Sequence of chain 1.C:
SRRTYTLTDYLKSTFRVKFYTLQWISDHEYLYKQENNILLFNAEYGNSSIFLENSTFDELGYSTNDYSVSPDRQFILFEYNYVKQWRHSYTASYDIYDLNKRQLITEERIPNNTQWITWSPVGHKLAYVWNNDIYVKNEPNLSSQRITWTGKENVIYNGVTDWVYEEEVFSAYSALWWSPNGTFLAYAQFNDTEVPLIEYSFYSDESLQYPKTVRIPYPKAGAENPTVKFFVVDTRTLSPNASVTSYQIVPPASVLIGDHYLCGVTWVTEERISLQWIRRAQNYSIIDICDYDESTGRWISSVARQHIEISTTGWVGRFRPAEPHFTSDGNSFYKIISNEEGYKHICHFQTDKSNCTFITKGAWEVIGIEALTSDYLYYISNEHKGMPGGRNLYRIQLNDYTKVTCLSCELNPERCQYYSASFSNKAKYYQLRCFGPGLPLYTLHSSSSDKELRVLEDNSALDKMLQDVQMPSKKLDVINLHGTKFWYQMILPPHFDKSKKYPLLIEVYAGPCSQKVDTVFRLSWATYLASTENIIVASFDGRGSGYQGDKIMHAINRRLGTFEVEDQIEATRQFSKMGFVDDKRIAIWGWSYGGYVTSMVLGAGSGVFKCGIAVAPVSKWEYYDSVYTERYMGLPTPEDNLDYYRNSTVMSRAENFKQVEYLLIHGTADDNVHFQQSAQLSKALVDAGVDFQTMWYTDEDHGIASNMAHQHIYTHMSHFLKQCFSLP

The small molecule below binds the protein below.
Small molecule (SMILES): CC(=O)N[C@@H]1[C@@H](O)[C@H](O)[C@@H](CO)O[C@H]1O

Binding-site contacts:
Ligand atom C5 contacts residue ASN37 of chain 1.C at 4.4 Å.
Ligand atom N2 contacts residue ASN54 of chain 1.C at 2.9 Å (h-bond).
Ligand atom C1 contacts residue ASN36 of chain 1.C at 4.5 Å.
Ligand atom C8 contacts residue ASN36 of chain 1.C at 3.9 Å.
Ligand atom O4 contacts residue GLU35 of chain 1.C at 3.6 Å (salt-bridge).
Ligand atom C2 contacts residue ASN54 of chain 1.C at 2.5 Å.
Ligand atom O5 contacts residue ASN37 of chain 1.C at 3.3 Å (h-bond).
Ligand atom O7 contacts residue ASN54 of chain 1.C at 3.8 Å.
Ligand atom C3 contacts residue ASN54 of chain 1.C at 3.8 Å.
Ligand atom N2 contacts residue ASN36 of chain 1.C at 3.8 Å.
Ligand atom C4 contacts residue ASN54 of chain 1.C at 4.2 Å.
Ligand atom O5 contacts residue ASN54 of chain 1.C at 2.4 Å (h-bond).
Ligand atom C7 contacts residue ASN54 of chain 1.C at 3.8 Å.
Ligand atom C3 contacts residue GLU35 of chain 1.C at 4.1 Å.
Ligand atom C6 contacts residue ASN37 of chain 1.C at 4.2 Å.
Ligand atom O5 contacts residue GLU35 of chain 1.C at 4.5 Å.
Ligand atom C1 contacts residue ASN37 of chain 1.C at 4.1 Å.
Ligand atom C6 contacts residue GLU35 of chain 1.C at 4.1 Å.
Ligand atom O3 contacts residue GLU35 of chain 1.C at 4.0 Å.
Ligand atom C5 contacts residue ASN54 of chain 1.C at 3.7 Å.
Ligand atom C5 contacts residue GLU35 of chain 1.C at 4.1 Å.
Ligand atom C4 contacts residue GLU35 of chain 1.C at 3.2 Å.
Ligand atom O7 contacts residue ASN36 of chain 1.C at 2.6 Å (h-bond).
Ligand atom C1 contacts residue ASN54 of chain 1.C at 1.4 Å.
Ligand atom C2 contacts residue ASN36 of chain 1.C at 3.7 Å.
Ligand atom C7 contacts residue ASN36 of chain 1.C at 3.1 Å.